Sequence of chain 1.C:
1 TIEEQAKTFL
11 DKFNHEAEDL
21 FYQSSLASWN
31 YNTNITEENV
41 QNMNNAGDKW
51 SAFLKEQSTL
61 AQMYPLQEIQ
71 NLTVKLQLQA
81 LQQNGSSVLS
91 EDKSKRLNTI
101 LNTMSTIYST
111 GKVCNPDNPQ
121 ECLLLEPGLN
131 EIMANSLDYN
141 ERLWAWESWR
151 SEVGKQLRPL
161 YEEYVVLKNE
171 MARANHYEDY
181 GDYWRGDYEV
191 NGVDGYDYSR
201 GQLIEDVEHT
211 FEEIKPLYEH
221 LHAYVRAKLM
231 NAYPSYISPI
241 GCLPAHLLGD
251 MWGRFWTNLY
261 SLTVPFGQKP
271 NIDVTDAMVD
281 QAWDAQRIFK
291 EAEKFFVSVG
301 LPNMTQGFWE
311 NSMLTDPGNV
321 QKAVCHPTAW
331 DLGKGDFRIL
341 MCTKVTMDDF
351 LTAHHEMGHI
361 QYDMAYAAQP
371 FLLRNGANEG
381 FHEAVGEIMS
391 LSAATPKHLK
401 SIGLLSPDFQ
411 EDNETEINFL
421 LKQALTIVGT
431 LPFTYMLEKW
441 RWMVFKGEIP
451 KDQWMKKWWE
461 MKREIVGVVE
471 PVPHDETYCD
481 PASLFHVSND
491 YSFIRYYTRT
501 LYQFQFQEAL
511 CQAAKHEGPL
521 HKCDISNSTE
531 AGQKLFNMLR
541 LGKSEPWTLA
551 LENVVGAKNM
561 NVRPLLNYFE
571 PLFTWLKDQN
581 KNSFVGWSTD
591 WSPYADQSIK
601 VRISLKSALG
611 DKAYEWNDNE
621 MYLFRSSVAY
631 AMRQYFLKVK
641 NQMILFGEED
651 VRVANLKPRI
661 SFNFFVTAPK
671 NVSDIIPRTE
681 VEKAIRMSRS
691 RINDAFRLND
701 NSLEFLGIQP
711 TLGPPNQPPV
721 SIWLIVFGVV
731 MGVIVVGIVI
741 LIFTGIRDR

Binding-site contacts:
Ligand atom C7 contacts residue SER401 of chain 1.C at 3.3 Å.
Ligand atom O7 contacts residue ASN527 of chain 1.C at 3.9 Å.
Ligand atom C8 contacts residue HIS398 of chain 1.C at 3.8 Å.
Ligand atom C7 contacts residue SER526 of chain 1.C at 4.4 Å.
Ligand atom O7 contacts residue SER401 of chain 1.C at 3.5 Å (h-bond).
Ligand atom C3 contacts residue SER401 of chain 1.C at 4.3 Å.
Ligand atom C4 contacts residue ASN527 of chain 1.C at 4.2 Å.
Ligand atom C5 contacts residue ASN527 of chain 1.C at 3.6 Å.
Ligand atom N2 contacts residue SER526 of chain 1.C at 4.3 Å.
Ligand atom C1 contacts residue ASN527 of chain 1.C at 1.4 Å.
Ligand atom C8 contacts residue SER401 of chain 1.C at 3.3 Å.
Ligand atom N2 contacts residue SER401 of chain 1.C at 3.8 Å.
Ligand atom O3 contacts residue SER401 of chain 1.C at 3.3 Å (h-bond).
Ligand atom N2 contacts residue ASN527 of chain 1.C at 2.8 Å (h-bond).
Ligand atom O5 contacts residue ASN527 of chain 1.C at 2.3 Å (h-bond).
Ligand atom C2 contacts residue ASN527 of chain 1.C at 2.4 Å.
Ligand atom O6 contacts residue ASN527 of chain 1.C at 4.5 Å.
Ligand atom C7 contacts residue ASN527 of chain 1.C at 3.6 Å.
Ligand atom C8 contacts residue SER526 of chain 1.C at 3.6 Å.
Ligand atom O6 contacts residue SER401 of chain 1.C at 3.8 Å.
Ligand atom C3 contacts residue ASN527 of chain 1.C at 3.7 Å.

This small molecule binds to this protein.
Small molecule (SMILES): CC(=O)N[C@H]1[C@H](O[C@H]2[C@H](O)[C@@H](NC(C)=O)CO[C@@H]2CO)O[C@H](CO)[C@@H](O)[C@@H]1O